This protein binds this small molecule.
Small molecule (SMILES): CC(=O)N[C@@H]1[C@@H](O)[C@H](O)[C@@H](CO)O[C@H]1O

Sequence of chain 1.B:
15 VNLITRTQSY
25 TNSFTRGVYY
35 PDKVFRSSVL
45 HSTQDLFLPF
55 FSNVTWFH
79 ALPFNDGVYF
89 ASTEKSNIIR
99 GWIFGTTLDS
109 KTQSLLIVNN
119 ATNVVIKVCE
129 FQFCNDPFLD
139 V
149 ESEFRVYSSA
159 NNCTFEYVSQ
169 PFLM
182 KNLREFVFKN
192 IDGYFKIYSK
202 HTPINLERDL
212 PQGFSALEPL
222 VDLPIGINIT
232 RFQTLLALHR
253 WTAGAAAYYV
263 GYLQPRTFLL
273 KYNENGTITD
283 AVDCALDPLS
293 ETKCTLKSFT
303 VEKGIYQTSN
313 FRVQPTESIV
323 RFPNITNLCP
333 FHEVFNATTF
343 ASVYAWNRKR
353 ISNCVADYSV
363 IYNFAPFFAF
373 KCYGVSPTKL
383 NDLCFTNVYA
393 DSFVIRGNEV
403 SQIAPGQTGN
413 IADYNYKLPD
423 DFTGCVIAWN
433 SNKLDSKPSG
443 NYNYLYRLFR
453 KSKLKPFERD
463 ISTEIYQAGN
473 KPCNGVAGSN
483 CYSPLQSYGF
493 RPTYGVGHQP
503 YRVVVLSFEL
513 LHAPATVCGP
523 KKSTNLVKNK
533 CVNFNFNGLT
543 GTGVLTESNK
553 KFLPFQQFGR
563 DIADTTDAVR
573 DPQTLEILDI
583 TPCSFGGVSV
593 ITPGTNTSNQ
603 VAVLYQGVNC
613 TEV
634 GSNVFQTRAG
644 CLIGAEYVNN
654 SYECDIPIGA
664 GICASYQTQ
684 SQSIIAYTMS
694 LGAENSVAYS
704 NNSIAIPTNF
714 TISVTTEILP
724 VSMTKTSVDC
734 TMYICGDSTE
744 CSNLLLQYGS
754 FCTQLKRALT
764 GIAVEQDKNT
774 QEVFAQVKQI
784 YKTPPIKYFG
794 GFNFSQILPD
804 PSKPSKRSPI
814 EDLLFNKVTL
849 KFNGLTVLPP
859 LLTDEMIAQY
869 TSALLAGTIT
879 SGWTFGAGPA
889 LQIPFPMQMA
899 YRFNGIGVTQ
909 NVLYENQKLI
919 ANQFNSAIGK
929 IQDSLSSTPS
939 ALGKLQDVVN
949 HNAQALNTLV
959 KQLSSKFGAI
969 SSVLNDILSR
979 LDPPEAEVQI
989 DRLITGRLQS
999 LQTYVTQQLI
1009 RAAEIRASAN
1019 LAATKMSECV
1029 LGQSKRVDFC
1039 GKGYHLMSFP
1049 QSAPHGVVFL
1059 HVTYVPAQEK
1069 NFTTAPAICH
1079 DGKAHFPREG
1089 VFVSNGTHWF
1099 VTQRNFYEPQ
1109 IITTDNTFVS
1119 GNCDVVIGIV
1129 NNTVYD

Binding-site contacts:
Ligand atom N2 contacts residue ASN118 of chain 1.B at 2.8 Å (h-bond).
Ligand atom O6 contacts residue VAL123 of chain 1.B at 3.7 Å.
Ligand atom C1 contacts residue THR120 of chain 1.B at 3.2 Å.
Ligand atom O5 contacts residue ASN118 of chain 1.B at 2.4 Å (h-bond).
Ligand atom O5 contacts residue VAL123 of chain 1.B at 4.2 Å.
Ligand atom C6 contacts residue VAL123 of chain 1.B at 3.5 Å (hydrophobic).
Ligand atom C7 contacts residue ASN118 of chain 1.B at 3.6 Å.
Ligand atom O7 contacts residue ASN118 of chain 1.B at 4.1 Å.
Ligand atom C3 contacts residue ASN118 of chain 1.B at 3.8 Å.
Ligand atom C1 contacts residue ASN121 of chain 1.B at 4.3 Å.
Ligand atom C5 contacts residue THR120 of chain 1.B at 3.8 Å.
Ligand atom C5 contacts residue ASN118 of chain 1.B at 3.7 Å.
Ligand atom C5 contacts residue ASN121 of chain 1.B at 3.8 Å.
Ligand atom C4 contacts residue THR120 of chain 1.B at 4.3 Å.
Ligand atom O5 contacts residue THR120 of chain 1.B at 3.9 Å.
Ligand atom C6 contacts residue ASN121 of chain 1.B at 3.8 Å.
Ligand atom C2 contacts residue ASN118 of chain 1.B at 2.4 Å.
Ligand atom C1 contacts residue ASN118 of chain 1.B at 1.4 Å.
Ligand atom C4 contacts residue ASN118 of chain 1.B at 4.3 Å.
Ligand atom C2 contacts residue THR120 of chain 1.B at 3.8 Å.
Ligand atom O5 contacts residue ASN121 of chain 1.B at 4.3 Å.
Ligand atom C3 contacts residue THR120 of chain 1.B at 3.7 Å.
Ligand atom N2 contacts residue THR120 of chain 1.B at 3.9 Å.
Ligand atom C6 contacts residue VAL166 of chain 1.B at 4.3 Å (hydrophobic).